Binding-site contacts:
Ligand atom C8 contacts residue ALA109 of chain 1.A at 3.8 Å (hydrophobic).
Ligand atom C8 contacts residue ASP251 of chain 1.A at 3.6 Å.
Ligand atom O4' contacts residue SO41 of chain 1.E at 3.5 Å (h-bond).
Ligand atom N3 contacts residue ASN226 of chain 1.A at 3.7 Å.
Ligand atom N6 contacts residue GLY111 of chain 1.A at 3.5 Å.
Ligand atom C8 contacts residue THR250 of chain 1.A at 3.7 Å.
Ligand atom S5' contacts residue VAL267 of chain 1.A at 3.7 Å.
Ligand atom O3' contacts residue SO41 of chain 1.E at 2.2 Å (h-bond).
Ligand atom C4 contacts residue PHE208 of chain 1.A at 3.9 Å (hydrophobic).
Ligand atom N6 contacts residue ASP253 of chain 1.A at 3.1 Å (salt-bridge).
Ligand atom C5 contacts residue GLY111 of chain 1.A at 3.7 Å.
Ligand atom C2 contacts residue MET227 of chain 1.A at 3.7 Å (hydrophobic).
Ligand atom C6 contacts residue PHE208 of chain 1.A at 3.7 Å (hydrophobic).
Ligand atom C6 contacts residue VAL225 of chain 1.A at 3.8 Å (hydrophobic).
Ligand atom CS contacts residue GLN310 of chain 1.C at 3.0 Å.
Ligand atom O2' contacts residue ASN226 of chain 1.A at 3.1 Å (h-bond).
Ligand atom N7 contacts residue ASP251 of chain 1.A at 2.9 Å (salt-bridge).
Ligand atom O2' contacts residue ALA109 of chain 1.A at 3.5 Å (h-bond).
Ligand atom C2' contacts residue SO41 of chain 1.E at 3.5 Å.
Ligand atom C5' contacts residue PHE208 of chain 1.A at 3.8 Å (hydrophobic).
Ligand atom C1' contacts residue ALA109 of chain 1.A at 3.2 Å (hydrophobic).
Ligand atom N9 contacts residue ALA109 of chain 1.A at 3.5 Å (h-bond).
Ligand atom N6 contacts residue ASP251 of chain 1.A at 2.9 Å (salt-bridge).
Ligand atom N3 contacts residue MET227 of chain 1.A at 3.6 Å.
Ligand atom N7 contacts residue CYS110 of chain 1.A at 3.5 Å.
Ligand atom O2' contacts residue SO41 of chain 1.E at 2.9 Å (h-bond).
Ligand atom C5 contacts residue PHE208 of chain 1.A at 3.7 Å (hydrophobic).
Ligand atom C4' contacts residue SO41 of chain 1.E at 3.3 Å.
Ligand atom C1' contacts residue SO41 of chain 1.E at 3.7 Å.
Ligand atom C2 contacts residue VAL225 of chain 1.A at 3.8 Å (hydrophobic).
Ligand atom C2' contacts residue MET227 of chain 1.A at 3.9 Å (hydrophobic).
Ligand atom O3' contacts residue PRO84 of chain 1.A at 3.8 Å.
Ligand atom O2' contacts residue MET227 of chain 1.A at 3.1 Å (h-bond).
Ligand atom C8 contacts residue CYS110 of chain 1.A at 3.8 Å (hydrophobic).
Ligand atom N1 contacts residue VAL225 of chain 1.A at 3.8 Å.
Ligand atom C3' contacts residue SO41 of chain 1.E at 3.0 Å.
Ligand atom S5' contacts residue PHE208 of chain 1.A at 3.6 Å.
Ligand atom C6 contacts residue GLY111 of chain 1.A at 3.8 Å.
Ligand atom N7 contacts residue GLY111 of chain 1.A at 3.5 Å (h-bond).
Ligand atom N1 contacts residue PHE208 of chain 1.A at 3.7 Å.

Sequence of chain 1.A:
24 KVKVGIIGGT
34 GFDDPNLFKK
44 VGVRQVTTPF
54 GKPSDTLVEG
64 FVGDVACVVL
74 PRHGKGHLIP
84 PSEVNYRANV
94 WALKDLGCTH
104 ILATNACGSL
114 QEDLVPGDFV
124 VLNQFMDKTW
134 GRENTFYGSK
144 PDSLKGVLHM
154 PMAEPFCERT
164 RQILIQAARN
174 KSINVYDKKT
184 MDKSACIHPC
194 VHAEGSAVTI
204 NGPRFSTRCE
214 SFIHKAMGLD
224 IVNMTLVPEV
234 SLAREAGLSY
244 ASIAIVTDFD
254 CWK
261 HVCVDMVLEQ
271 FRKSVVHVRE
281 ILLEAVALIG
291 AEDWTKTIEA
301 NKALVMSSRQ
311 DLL

Sequence of chain 1.C:
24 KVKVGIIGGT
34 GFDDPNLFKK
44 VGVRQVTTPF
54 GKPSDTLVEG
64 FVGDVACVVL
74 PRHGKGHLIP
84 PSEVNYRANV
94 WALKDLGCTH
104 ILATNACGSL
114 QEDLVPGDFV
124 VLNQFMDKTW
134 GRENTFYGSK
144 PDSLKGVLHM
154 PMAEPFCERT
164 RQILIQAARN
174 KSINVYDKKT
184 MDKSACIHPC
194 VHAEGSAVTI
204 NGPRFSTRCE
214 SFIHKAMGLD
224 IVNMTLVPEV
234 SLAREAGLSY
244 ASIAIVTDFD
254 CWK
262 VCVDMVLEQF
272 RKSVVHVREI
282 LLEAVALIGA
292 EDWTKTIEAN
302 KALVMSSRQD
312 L

This small molecule binds to this protein.
Small molecule (SMILES): CSC[C@H]1O[C@@H](n2cnc3c(N)ncnc32)[C@H](O)[C@@H]1O